Binding-site contacts:
Ligand atom N4 contacts residue SER194 of chain 1.A at 2.8 Å (h-bond).
Ligand atom N19 contacts residue SER189 of chain 1.A at 2.9 Å (h-bond).
Ligand atom C27 contacts residue HIS44 of chain 1.A at 3.6 Å.
Ligand atom C42 contacts residue LYS51 of chain 1.A at 3.3 Å.
Ligand atom C42 contacts residue LEU56 of chain 1.A at 3.6 Å (hydrophobic).
Ligand atom O14 contacts residue GLN191 of chain 1.A at 3.6 Å.
Ligand atom C28 contacts residue HIS44 of chain 1.A at 3.4 Å.
Ligand atom C7 contacts residue SER194 of chain 1.A at 2.5 Å.
Ligand atom C18 contacts residue TRP214 of chain 1.A at 3.6 Å (hydrophobic).
Ligand atom C41 contacts residue LYS51 of chain 1.A at 3.6 Å.
Ligand atom C41 contacts residue ASP52 of chain 1.A at 3.7 Å.
Ligand atom N4 contacts residue HIS44 of chain 1.A at 3.6 Å (h-bond).
Ligand atom O24 contacts residue CYS190 of chain 1.A at 3.5 Å (h-bond).
Ligand atom C6 contacts residue SER194 of chain 1.A at 1.4 Å.
Ligand atom N23 contacts residue HIS44 of chain 1.A at 2.8 Å (h-bond).
Ligand atom N19 contacts residue ASP188 of chain 1.A at 3.3 Å (salt-bridge).
Ligand atom C18 contacts residue SER189 of chain 1.A at 3.6 Å.
Ligand atom O2 contacts residue SER213 of chain 1.A at 3.8 Å.
Ligand atom N4 contacts residue SER213 of chain 1.A at 3.3 Å (h-bond).
Ligand atom N19 contacts residue GLY225 of chain 1.A at 3.8 Å.
Ligand atom O24 contacts residue SER194 of chain 1.A at 2.2 Å (h-bond).
Ligand atom C38 contacts residue PHE28 of chain 1.A at 3.5 Å (hydrophobic).
Ligand atom C7 contacts residue HIS44 of chain 1.A at 3.7 Å.
Ligand atom N20 contacts residue SER194 of chain 1.A at 3.7 Å.
Ligand atom C17 contacts residue SER189 of chain 1.A at 3.7 Å.
Ligand atom C15 contacts residue VAL212 of chain 1.A at 3.8 Å (hydrophobic).
Ligand atom O24 contacts residue GLY192 of chain 1.A at 2.6 Å (h-bond).
Ligand atom C5 contacts residue SER194 of chain 1.A at 2.3 Å.
Ligand atom C39 contacts residue VAL20 of chain 1.A at 3.6 Å (hydrophobic).
Ligand atom C16 contacts residue TRP214 of chain 1.A at 3.8 Å (hydrophobic).
Ligand atom O24 contacts residue GLN191 of chain 1.A at 3.4 Å.
Ligand atom C6 contacts residue HIS44 of chain 1.A at 3.8 Å.
Ligand atom C28 contacts residue CYS45 of chain 1.A at 3.7 Å (hydrophobic).
Ligand atom N23 contacts residue SER194 of chain 1.A at 3.0 Å (h-bond).
Ligand atom C15 contacts residue SER194 of chain 1.A at 2.7 Å.
Ligand atom O24 contacts residue ASP193 of chain 1.A at 3.1 Å (salt-bridge).
Ligand atom C30 contacts residue PHE28 of chain 1.A at 3.5 Å (hydrophobic).
Ligand atom C40 contacts residue LEU56 of chain 1.A at 3.8 Å (hydrophobic).
Ligand atom N20 contacts residue GLY192 of chain 1.A at 3.5 Å (h-bond).
Ligand atom C36 contacts residue VAL20 of chain 1.A at 3.7 Å (hydrophobic).

This protein binds this small molecule.
Small molecule (SMILES): NCCCC[C@H](NC(=O)OCc1ccccc1)[C@H](O)c1noc(CN2CCN(C(=O)CCCc3ccccc3)CC2)n1

Sequence of chain 1.A:
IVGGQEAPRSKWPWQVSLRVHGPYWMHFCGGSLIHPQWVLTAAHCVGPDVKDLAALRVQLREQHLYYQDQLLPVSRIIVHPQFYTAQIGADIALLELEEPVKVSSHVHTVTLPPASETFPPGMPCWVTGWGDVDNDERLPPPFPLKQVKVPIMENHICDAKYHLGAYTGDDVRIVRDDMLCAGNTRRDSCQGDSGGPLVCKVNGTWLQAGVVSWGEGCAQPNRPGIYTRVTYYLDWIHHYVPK